Binding-site contacts:
Ligand atom C12 contacts residue ILE235 of chain 1.A at 2.9 Å (hydrophobic).
Ligand atom C1 contacts residue SER174 of chain 1.A at 3.4 Å.
Ligand atom C18 contacts residue ILE231 of chain 1.A at 3.8 Å (hydrophobic).
Ligand atom C7 contacts residue LEU175 of chain 1.A at 4.0 Å (hydrophobic).
Ligand atom C23 contacts residue ILE125 of chain 1.A at 3.9 Å (hydrophobic).
Ligand atom C1 contacts residue NDP1 of chain 1.F at 3.6 Å.
Ligand atom C15 contacts residue TYR187 of chain 1.A at 3.9 Å (hydrophobic).
Ligand atom O5 contacts residue NDP1 of chain 1.F at 3.3 Å.
Ligand atom O25 contacts residue ILE125 of chain 1.A at 3.3 Å.
Ligand atom C9 contacts residue NDP1 of chain 1.F at 3.8 Å.
Ligand atom C13 contacts residue TYR288 of chain 1.B at 4.0 Å (hydrophobic).
Ligand atom C7 contacts residue LEU219 of chain 1.A at 3.5 Å (hydrophobic).
Ligand atom C6 contacts residue SER174 of chain 1.A at 3.7 Å.
Ligand atom N4 contacts residue NDP1 of chain 1.F at 3.8 Å.
Ligand atom O25 contacts residue TYR187 of chain 1.A at 3.0 Å (h-bond).
Ligand atom C6 contacts residue TYR181 of chain 1.A at 3.7 Å (hydrophobic).
Ligand atom C6 contacts residue ALA176 of chain 1.A at 3.9 Å (hydrophobic).
Ligand atom C7 contacts residue SER174 of chain 1.A at 3.8 Å.
Ligand atom C19 contacts residue LEU221 of chain 1.A at 3.8 Å (hydrophobic).
Ligand atom C7 contacts residue LEU221 of chain 1.A at 3.3 Å (hydrophobic).
Ligand atom C12 contacts residue TYR288 of chain 1.B at 3.3 Å (hydrophobic).
Ligand atom C7 contacts residue NDP1 of chain 1.F at 3.8 Å.
Ligand atom C19 contacts residue ILE231 of chain 1.A at 3.9 Å (hydrophobic).
Ligand atom O24 contacts residue ILE125 of chain 1.A at 3.7 Å.
Ligand atom C7 contacts residue GLY220 of chain 1.A at 3.4 Å.
Ligand atom C2 contacts residue SER174 of chain 1.A at 3.8 Å.
Ligand atom C21 contacts residue ILE235 of chain 1.A at 4.0 Å (hydrophobic).
Ligand atom C11 contacts residue TYR181 of chain 1.A at 3.9 Å (hydrophobic).
Ligand atom O5 contacts residue TYR187 of chain 1.A at 3.2 Å (h-bond).
Ligand atom C23 contacts residue NDP1 of chain 1.F at 3.5 Å.
Ligand atom O25 contacts residue NDP1 of chain 1.F at 3.6 Å.
Ligand atom C13 contacts residue ILE235 of chain 1.A at 3.4 Å (hydrophobic).
Ligand atom O5 contacts residue SER174 of chain 1.A at 2.6 Å (h-bond).
Ligand atom S22 contacts residue ILE125 of chain 1.A at 3.8 Å.
Ligand atom C13 contacts residue VAL184 of chain 1.A at 3.8 Å (hydrophobic).
Ligand atom C11 contacts residue ILE235 of chain 1.A at 3.3 Å (hydrophobic).
Ligand atom C12 contacts residue TYR181 of chain 1.A at 4.0 Å (hydrophobic).
Ligand atom C21 contacts residue ALA237 of chain 1.A at 3.5 Å (hydrophobic).
Ligand atom C15 contacts residue NDP1 of chain 1.F at 3.7 Å.
Ligand atom O24 contacts residue THR128 of chain 1.A at 3.3 Å (h-bond).

Sequence of chain 1.B:
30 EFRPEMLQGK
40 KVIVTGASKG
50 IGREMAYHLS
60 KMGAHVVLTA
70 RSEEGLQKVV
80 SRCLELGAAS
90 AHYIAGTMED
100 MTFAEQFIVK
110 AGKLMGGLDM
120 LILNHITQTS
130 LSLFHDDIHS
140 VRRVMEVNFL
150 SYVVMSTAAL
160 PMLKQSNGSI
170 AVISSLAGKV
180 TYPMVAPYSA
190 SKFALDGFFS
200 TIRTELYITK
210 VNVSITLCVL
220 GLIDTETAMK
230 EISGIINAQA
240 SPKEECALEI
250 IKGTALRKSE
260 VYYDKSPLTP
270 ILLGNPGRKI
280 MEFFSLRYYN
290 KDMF

The small molecule below binds the protein below.
Small molecule (SMILES): COc1ccccc1[C@@H]1N(c2cccc(S(C)(=O)=O)c2)C(=O)C1(C)C

Sequence of chain 1.A:
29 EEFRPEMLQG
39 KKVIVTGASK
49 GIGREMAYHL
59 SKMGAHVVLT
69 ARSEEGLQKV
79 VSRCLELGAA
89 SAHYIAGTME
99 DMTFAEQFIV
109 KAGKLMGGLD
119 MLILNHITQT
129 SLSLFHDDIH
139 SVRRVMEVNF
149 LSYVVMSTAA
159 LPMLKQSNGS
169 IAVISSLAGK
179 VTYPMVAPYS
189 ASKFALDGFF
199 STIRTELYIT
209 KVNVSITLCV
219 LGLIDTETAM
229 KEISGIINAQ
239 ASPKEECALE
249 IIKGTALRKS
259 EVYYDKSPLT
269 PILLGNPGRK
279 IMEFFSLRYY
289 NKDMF